A small-molecule ligand and the protein it binds are described below.
Small molecule (SMILES): Nc1ncnc2c1ncn2[C@@H]1O[C@H](CO[P](=O)(O)O[P](=O)(O)NP(=O)(O)O)[C@@H](O)[C@H]1O

Sequence of chain 1.B:
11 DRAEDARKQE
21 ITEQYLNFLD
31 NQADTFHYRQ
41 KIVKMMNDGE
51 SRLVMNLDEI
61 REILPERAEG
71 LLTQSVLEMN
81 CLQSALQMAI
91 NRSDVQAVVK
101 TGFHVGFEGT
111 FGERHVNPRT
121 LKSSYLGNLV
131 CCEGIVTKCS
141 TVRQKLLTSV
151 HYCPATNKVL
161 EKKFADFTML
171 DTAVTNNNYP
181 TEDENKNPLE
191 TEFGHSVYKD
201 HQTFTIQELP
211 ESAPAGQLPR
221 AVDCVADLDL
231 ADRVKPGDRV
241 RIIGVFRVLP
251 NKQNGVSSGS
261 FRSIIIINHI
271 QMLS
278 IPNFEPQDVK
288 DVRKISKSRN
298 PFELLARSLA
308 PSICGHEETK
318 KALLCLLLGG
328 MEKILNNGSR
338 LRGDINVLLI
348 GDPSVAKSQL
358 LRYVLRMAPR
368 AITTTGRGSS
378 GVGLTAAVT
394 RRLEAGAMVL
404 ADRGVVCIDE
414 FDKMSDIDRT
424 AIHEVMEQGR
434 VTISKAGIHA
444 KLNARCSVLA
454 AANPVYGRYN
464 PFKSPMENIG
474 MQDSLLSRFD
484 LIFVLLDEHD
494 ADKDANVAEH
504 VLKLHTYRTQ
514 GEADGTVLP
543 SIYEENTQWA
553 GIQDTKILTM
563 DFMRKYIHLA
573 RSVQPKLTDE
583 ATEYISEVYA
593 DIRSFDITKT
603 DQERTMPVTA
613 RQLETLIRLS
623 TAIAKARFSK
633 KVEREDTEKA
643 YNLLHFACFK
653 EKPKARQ

Binding-site contacts:
Ligand atom O2' contacts residue ARG370 of chain 1.D at 3.4 Å (salt-bridge).
Ligand atom N7 contacts residue VAL504 of chain 1.B at 3.7 Å.
Ligand atom O1A contacts residue ALA353 of chain 1.B at 3.3 Å.
Ligand atom C2' contacts residue GLU638 of chain 1.D at 3.5 Å.
Ligand atom O2B contacts residue MG1 of chain 1.U at 2.0 Å.
Ligand atom PB contacts residue MG1 of chain 1.U at 2.8 Å.
Ligand atom N3B contacts residue SER351 of chain 1.B at 3.1 Å (h-bond).
Ligand atom N3B contacts residue LYS354 of chain 1.B at 3.8 Å.
Ligand atom O3' contacts residue GLU638 of chain 1.D at 2.9 Å (salt-bridge).
Ligand atom O1B contacts residue ALA353 of chain 1.B at 2.8 Å (h-bond).
Ligand atom O3A contacts residue MG1 of chain 1.U at 2.8 Å.
Ligand atom O2G contacts residue MG1 of chain 1.U at 2.0 Å.
Ligand atom C8 contacts residue ARG370 of chain 1.D at 3.5 Å.
Ligand atom C3' contacts residue GLU638 of chain 1.D at 3.7 Å.
Ligand atom C1' contacts residue GLU638 of chain 1.D at 3.4 Å.
Ligand atom O2' contacts residue GLN356 of chain 1.B at 3.7 Å.
Ligand atom O2B contacts residue LYS354 of chain 1.B at 3.5 Å.
Ligand atom O1G contacts residue LYS354 of chain 1.B at 3.0 Å (salt-bridge).
Ligand atom O3G contacts residue ARG512 of chain 1.D at 3.3 Å (salt-bridge).
Ligand atom O2G contacts residue ARG512 of chain 1.D at 3.7 Å.
Ligand atom O1A contacts residue GLN356 of chain 1.B at 3.2 Å (h-bond).
Ligand atom PG contacts residue MG1 of chain 1.U at 3.3 Å.
Ligand atom O1A contacts residue LYS354 of chain 1.B at 3.7 Å.
Ligand atom O3G contacts residue ARG635 of chain 1.D at 3.3 Å (salt-bridge).
Ligand atom N3B contacts residue MG1 of chain 1.U at 3.6 Å.
Ligand atom O5' contacts residue ALA353 of chain 1.B at 3.5 Å (h-bond).
Ligand atom O2B contacts residue SER355 of chain 1.B at 3.1 Å (h-bond).
Ligand atom O1G contacts residue ASN456 of chain 1.B at 2.9 Å (h-bond).
Ligand atom N6 contacts residue CYS311 of chain 1.B at 3.2 Å (h-bond).
Ligand atom N9 contacts residue VAL634 of chain 1.D at 3.8 Å.
Ligand atom C5' contacts residue ALA353 of chain 1.B at 3.6 Å (hydrophobic).
Ligand atom O2' contacts residue GLU638 of chain 1.D at 2.8 Å (salt-bridge).
Ligand atom O1B contacts residue VAL352 of chain 1.B at 3.1 Å (h-bond).
Ligand atom O1A contacts residue SER355 of chain 1.B at 3.4 Å (h-bond).
Ligand atom O2A contacts residue GLU462 of chain 1.D at 3.5 Å (salt-bridge).
Ligand atom O1B contacts residue LYS354 of chain 1.B at 3.1 Å (salt-bridge).
Ligand atom C2' contacts residue GLN356 of chain 1.B at 3.4 Å.
Ligand atom N3B contacts residue PRO350 of chain 1.B at 3.8 Å.
Ligand atom O3A contacts residue ARG635 of chain 1.D at 3.5 Å (salt-bridge).
Ligand atom C3' contacts residue GLN356 of chain 1.B at 3.5 Å.

Sequence of chain 1.D:
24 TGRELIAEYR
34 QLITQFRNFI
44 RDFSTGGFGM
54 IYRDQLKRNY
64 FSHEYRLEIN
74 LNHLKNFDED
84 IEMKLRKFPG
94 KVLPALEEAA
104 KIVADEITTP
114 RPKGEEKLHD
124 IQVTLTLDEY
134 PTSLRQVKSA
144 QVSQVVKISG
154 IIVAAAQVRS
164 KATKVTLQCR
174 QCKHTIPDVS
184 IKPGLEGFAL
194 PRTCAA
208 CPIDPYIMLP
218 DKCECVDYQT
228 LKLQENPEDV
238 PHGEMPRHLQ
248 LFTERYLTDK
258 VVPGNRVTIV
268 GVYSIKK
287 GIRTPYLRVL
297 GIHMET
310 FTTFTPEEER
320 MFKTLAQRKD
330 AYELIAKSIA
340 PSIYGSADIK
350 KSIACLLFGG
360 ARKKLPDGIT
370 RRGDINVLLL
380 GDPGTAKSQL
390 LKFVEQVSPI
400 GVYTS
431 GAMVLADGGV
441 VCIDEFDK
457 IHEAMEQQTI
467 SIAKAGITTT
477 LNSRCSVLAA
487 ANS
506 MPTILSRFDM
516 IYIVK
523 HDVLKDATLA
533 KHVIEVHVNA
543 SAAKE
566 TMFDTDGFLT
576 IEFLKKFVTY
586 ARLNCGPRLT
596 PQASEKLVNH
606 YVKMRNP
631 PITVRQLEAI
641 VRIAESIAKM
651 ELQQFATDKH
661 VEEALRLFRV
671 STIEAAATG